Binding-site contacts:
Ligand atom O5 contacts residue SER461 of chain 1.A at 3.9 Å.
Ligand atom C4 contacts residue ASN463 of chain 1.A at 4.3 Å.
Ligand atom C7 contacts residue ASN463 of chain 1.A at 4.3 Å.
Ligand atom O5 contacts residue ASN463 of chain 1.A at 2.3 Å (h-bond).
Ligand atom C6 contacts residue SER461 of chain 1.A at 4.4 Å.
Ligand atom C5 contacts residue ASN463 of chain 1.A at 3.5 Å.
Ligand atom C1 contacts residue ASN463 of chain 1.A at 1.4 Å.
Ligand atom C3 contacts residue ASN463 of chain 1.A at 3.9 Å.
Ligand atom C2 contacts residue ASN463 of chain 1.A at 2.6 Å.
Ligand atom O6 contacts residue ASN463 of chain 1.A at 4.5 Å.
Ligand atom O6 contacts residue SER461 of chain 1.A at 4.1 Å.
Ligand atom N2 contacts residue ASN463 of chain 1.A at 3.1 Å (h-bond).

Sequence of chain 1.A:
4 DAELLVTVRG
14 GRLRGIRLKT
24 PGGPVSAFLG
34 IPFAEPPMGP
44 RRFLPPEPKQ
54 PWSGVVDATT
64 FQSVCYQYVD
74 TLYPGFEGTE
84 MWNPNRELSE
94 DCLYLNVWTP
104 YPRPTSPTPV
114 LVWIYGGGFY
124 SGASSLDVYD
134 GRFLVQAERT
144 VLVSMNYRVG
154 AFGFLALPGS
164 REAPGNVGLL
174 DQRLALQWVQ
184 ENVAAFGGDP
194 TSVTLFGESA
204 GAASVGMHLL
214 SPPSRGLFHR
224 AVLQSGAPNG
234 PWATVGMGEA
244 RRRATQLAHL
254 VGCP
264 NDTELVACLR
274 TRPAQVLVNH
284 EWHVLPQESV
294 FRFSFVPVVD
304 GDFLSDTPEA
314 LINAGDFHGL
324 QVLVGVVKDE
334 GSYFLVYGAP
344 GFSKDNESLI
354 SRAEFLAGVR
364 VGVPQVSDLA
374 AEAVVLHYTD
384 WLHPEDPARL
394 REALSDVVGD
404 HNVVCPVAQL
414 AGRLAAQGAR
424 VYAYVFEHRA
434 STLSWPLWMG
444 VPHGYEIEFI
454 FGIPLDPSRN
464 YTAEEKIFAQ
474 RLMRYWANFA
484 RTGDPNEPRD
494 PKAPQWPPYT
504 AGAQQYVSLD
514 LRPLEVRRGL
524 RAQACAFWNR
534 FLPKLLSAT

A protein and the small-molecule ligand that binds it are described below.
Small molecule (SMILES): CC(=O)N[C@@H]1[C@@H](O)[C@H](O)[C@@H](CO)O[C@H]1O